Sequence of chain 1.B:
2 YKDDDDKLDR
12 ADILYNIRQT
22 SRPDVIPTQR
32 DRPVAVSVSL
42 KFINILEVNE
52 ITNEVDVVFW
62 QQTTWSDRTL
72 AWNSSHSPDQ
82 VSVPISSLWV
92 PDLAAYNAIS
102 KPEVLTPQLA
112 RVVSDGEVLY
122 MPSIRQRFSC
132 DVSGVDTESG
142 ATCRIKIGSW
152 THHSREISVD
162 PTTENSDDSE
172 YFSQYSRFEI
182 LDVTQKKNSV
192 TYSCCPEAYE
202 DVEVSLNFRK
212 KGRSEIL

Binding-site contacts:
Ligand atom C10 contacts residue TYR193 of chain 1.A at 3.6 Å (hydrophobic).
Ligand atom N13 contacts residue TRP151 of chain 1.A at 3.7 Å.
Ligand atom C18 contacts residue ARG112 of chain 1.B at 4.0 Å.
Ligand atom C9 contacts residue TYR193 of chain 1.A at 4.0 Å (hydrophobic).
Ligand atom C6 contacts residue MET122 of chain 1.B at 3.1 Å (hydrophobic).
Ligand atom C9 contacts residue TYR97 of chain 1.A at 3.6 Å (hydrophobic).
Ligand atom C17 contacts residue LEU120 of chain 1.B at 3.7 Å (hydrophobic).
Ligand atom C11 contacts residue MET122 of chain 1.B at 3.3 Å (hydrophobic).
Ligand atom C3 contacts residue TYR193 of chain 1.A at 3.9 Å (hydrophobic).
Ligand atom C15 contacts residue TRP151 of chain 1.A at 3.1 Å (hydrophobic).
Ligand atom C12 contacts residue TRP151 of chain 1.A at 3.3 Å (hydrophobic).
Ligand atom C8 contacts residue TRP151 of chain 1.A at 3.6 Å (hydrophobic).
Ligand atom C17 contacts residue ARG112 of chain 1.B at 3.9 Å.
Ligand atom N2 contacts residue CYS196 of chain 1.A at 3.9 Å.
Ligand atom N2 contacts residue GLN63 of chain 1.B at 4.0 Å.
Ligand atom C15 contacts residue MET122 of chain 1.B at 3.8 Å (hydrophobic).
Ligand atom C4 contacts residue TYR193 of chain 1.A at 3.7 Å (hydrophobic).
Ligand atom N13 contacts residue MET122 of chain 1.B at 3.9 Å.
Ligand atom C14 contacts residue TRP151 of chain 1.A at 3.2 Å (hydrophobic).
Ligand atom C16 contacts residue TYR200 of chain 1.A at 3.2 Å (hydrophobic).
Ligand atom C17 contacts residue TYR200 of chain 1.A at 4.1 Å (hydrophobic).
Ligand atom C9 contacts residue TYR200 of chain 1.A at 3.8 Å (hydrophobic).
Ligand atom N7 contacts residue TRP151 of chain 1.A at 2.7 Å (h-bond).
Ligand atom C1 contacts residue MET122 of chain 1.B at 3.9 Å (hydrophobic).
Ligand atom N13 contacts residue THR152 of chain 1.A at 3.8 Å.
Ligand atom C8 contacts residue TYR97 of chain 1.A at 4.0 Å (hydrophobic).
Ligand atom C15 contacts residue TYR200 of chain 1.A at 4.0 Å (hydrophobic).
Ligand atom N2 contacts residue CYS195 of chain 1.A at 3.6 Å (h-bond).
Ligand atom N7 contacts residue MET122 of chain 1.B at 3.9 Å.
Ligand atom C18 contacts residue LEU120 of chain 1.B at 4.0 Å (hydrophobic).
Ligand atom C3 contacts residue TYR172 of chain 1.B at 3.3 Å (hydrophobic).
Ligand atom C3 contacts residue CYS195 of chain 1.A at 3.6 Å (hydrophobic).
Ligand atom C10 contacts residue TYR200 of chain 1.A at 3.9 Å (hydrophobic).
Ligand atom C12 contacts residue TYR200 of chain 1.A at 4.1 Å (hydrophobic).
Ligand atom C16 contacts residue TRP151 of chain 1.A at 3.8 Å (hydrophobic).
Ligand atom C14 contacts residue MET122 of chain 1.B at 3.6 Å (hydrophobic).
Ligand atom N2 contacts residue TYR172 of chain 1.B at 3.9 Å.
Ligand atom C18 contacts residue THR152 of chain 1.A at 4.0 Å.
Ligand atom C12 contacts residue MET122 of chain 1.B at 3.4 Å (hydrophobic).
Ligand atom C5 contacts residue MET122 of chain 1.B at 3.8 Å (hydrophobic).

Sequence of chain 1.A:
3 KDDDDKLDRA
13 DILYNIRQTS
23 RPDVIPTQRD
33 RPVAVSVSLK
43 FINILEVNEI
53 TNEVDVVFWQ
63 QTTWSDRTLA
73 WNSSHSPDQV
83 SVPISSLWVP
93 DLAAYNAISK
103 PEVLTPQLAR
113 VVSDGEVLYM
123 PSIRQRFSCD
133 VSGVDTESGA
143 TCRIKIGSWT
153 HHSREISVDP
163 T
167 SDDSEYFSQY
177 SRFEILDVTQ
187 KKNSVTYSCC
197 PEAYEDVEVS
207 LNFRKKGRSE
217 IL

A small-molecule ligand and the protein it binds are described below.
Small molecule (SMILES): C(=C1\CCCN=C1c1cccnc1)\c1cc[nH]c1